The small molecule below binds the protein below.
Small molecule (SMILES): Nc1ccn([C@H]2C[C@H](O)[C@@H](COP(=O)(O)O)O2)c(=O)n1

Binding-site contacts:
Ligand atom O3' contacts residue PRO205 of chain 1.P at 4.2 Å.
Ligand atom C4' contacts residue DA1 of chain 1.NC at 3.9 Å.
Ligand atom C5' contacts residue DA1 of chain 1.NC at 4.4 Å.
Ligand atom C2' contacts residue DA1 of chain 1.NC at 3.1 Å.
Ligand atom O3' contacts residue DA1 of chain 1.NC at 1.6 Å.
Ligand atom O5' contacts residue DA1 of chain 1.NC at 4.3 Å.
Ligand atom C5' contacts residue PRO205 of chain 1.P at 4.5 Å (hydrophobic).
Ligand atom C3' contacts residue DA1 of chain 1.NC at 2.6 Å.

Sequence of chain 1.P:
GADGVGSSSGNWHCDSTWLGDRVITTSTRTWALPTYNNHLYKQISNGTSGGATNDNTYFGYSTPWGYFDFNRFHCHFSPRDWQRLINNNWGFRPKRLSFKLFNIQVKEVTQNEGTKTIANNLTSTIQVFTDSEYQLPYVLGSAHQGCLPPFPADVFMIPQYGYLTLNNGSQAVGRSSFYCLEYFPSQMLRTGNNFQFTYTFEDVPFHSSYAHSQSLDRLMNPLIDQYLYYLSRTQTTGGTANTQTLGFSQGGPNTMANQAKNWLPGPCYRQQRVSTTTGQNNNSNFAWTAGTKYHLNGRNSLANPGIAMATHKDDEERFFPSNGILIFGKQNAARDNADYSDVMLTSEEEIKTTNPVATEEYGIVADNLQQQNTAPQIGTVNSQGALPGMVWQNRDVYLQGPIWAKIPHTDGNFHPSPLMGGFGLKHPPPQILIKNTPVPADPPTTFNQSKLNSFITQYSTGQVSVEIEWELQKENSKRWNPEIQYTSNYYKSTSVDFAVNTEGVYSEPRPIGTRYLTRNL